Sequence of chain 1.A:
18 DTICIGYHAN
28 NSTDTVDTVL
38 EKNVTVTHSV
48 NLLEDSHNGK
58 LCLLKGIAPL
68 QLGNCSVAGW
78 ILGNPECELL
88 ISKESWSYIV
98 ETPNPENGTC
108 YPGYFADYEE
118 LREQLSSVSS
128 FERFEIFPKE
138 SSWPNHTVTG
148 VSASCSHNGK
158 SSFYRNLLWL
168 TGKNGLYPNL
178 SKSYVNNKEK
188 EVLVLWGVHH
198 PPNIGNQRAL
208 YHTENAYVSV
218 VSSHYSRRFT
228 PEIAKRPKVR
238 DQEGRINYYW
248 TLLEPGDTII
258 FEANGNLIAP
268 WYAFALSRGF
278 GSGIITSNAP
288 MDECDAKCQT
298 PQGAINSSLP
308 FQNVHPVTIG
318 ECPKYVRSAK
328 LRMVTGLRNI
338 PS

Sequence of chain 1.B:
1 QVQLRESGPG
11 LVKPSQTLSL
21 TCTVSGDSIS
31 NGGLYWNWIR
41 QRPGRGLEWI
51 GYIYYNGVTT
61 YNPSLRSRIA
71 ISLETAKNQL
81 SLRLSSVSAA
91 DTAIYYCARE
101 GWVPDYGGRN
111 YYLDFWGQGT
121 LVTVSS

This protein binds this small molecule.
Small molecule (SMILES): CC(=O)N[C@@H]1[C@@H](O)[C@H](O)[C@@H](CO)O[C@H]1O

Binding-site contacts:
Ligand atom C4 contacts residue ARG66 of chain 1.B at 4.5 Å.
Ligand atom C8 contacts residue ASN71 of chain 1.A at 4.1 Å.
Ligand atom C3 contacts residue ASN71 of chain 1.A at 3.9 Å.
Ligand atom O7 contacts residue ASN71 of chain 1.A at 4.1 Å.
Ligand atom C2 contacts residue ASN71 of chain 1.A at 2.5 Å.
Ligand atom C4 contacts residue ASN71 of chain 1.A at 4.3 Å.
Ligand atom C1 contacts residue ASN71 of chain 1.A at 1.5 Å.
Ligand atom C5 contacts residue ASN71 of chain 1.A at 3.8 Å.
Ligand atom O4 contacts residue ARG66 of chain 1.B at 3.4 Å (salt-bridge).
Ligand atom O5 contacts residue ASN71 of chain 1.A at 2.4 Å (h-bond).
Ligand atom C7 contacts residue GLY70 of chain 1.A at 4.4 Å.
Ligand atom C8 contacts residue GLY70 of chain 1.A at 3.5 Å.
Ligand atom N2 contacts residue ASN71 of chain 1.A at 3.0 Å (h-bond).
Ligand atom C7 contacts residue ASN71 of chain 1.A at 3.8 Å.